Sequence of chain 1.A:
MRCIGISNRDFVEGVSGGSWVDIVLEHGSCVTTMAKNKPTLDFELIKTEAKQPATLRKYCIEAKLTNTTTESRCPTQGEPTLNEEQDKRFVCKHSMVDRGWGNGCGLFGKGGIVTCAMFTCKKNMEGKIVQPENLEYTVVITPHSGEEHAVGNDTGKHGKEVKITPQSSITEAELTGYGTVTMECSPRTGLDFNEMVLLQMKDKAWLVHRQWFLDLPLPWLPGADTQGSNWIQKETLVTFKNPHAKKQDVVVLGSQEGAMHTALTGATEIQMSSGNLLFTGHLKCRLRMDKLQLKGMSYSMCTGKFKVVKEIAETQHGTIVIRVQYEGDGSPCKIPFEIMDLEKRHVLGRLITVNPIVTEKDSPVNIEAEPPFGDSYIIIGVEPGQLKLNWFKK

Binding-site contacts:
Ligand atom N2 contacts residue ASN67 of chain 1.A at 2.9 Å (h-bond).
Ligand atom C7 contacts residue ASN67 of chain 1.A at 3.0 Å.
Ligand atom C8 contacts residue MET118 of chain 1.A at 3.7 Å (hydrophobic).
Ligand atom C2 contacts residue ASN67 of chain 1.A at 2.5 Å.
Ligand atom C3 contacts residue ASN67 of chain 1.A at 3.8 Å.
Ligand atom C8 contacts residue ARG89 of chain 1.A at 3.9 Å.
Ligand atom C1 contacts residue ASN67 of chain 1.A at 1.4 Å.
Ligand atom C8 contacts residue ASN67 of chain 1.A at 4.2 Å.
Ligand atom C5 contacts residue ASN67 of chain 1.A at 3.7 Å.
Ligand atom O7 contacts residue ASN67 of chain 1.A at 2.8 Å (h-bond).
Ligand atom O5 contacts residue ASN67 of chain 1.A at 2.4 Å (h-bond).
Ligand atom C4 contacts residue ASN67 of chain 1.A at 4.3 Å.

The protein below binds the small molecule below.
Small molecule (SMILES): CC(=O)N[C@@H]1[C@@H](O)[C@H](O)[C@@H](CO)O[C@H]1O